Binding-site contacts:
Ligand atom O5 contacts residue LYS220 of chain 9.E at 3.4 Å.
Ligand atom C1 contacts residue LYS220 of chain 9.E at 4.2 Å.
Ligand atom C6 contacts residue ASP283 of chain 9.E at 3.8 Å.
Ligand atom C1 contacts residue LYS220 of chain 9.E at 4.0 Å.
Ligand atom O7 contacts residue ARG251 of chain 9.E at 4.3 Å.
Ligand atom N2 contacts residue ASN225 of chain 9.E at 3.0 Å (h-bond).
Ligand atom C2 contacts residue ASN225 of chain 9.E at 2.5 Å.
Ligand atom C5 contacts residue MET223 of chain 9.E at 4.0 Å (hydrophobic).
Ligand atom C7 contacts residue ARG251 of chain 9.E at 4.0 Å.
Ligand atom O3 contacts residue ASP283 of chain 9.E at 4.3 Å.
Ligand atom C3 contacts residue MET223 of chain 9.E at 3.7 Å (hydrophobic).
Ligand atom C2 contacts residue ASP283 of chain 9.E at 3.8 Å.
Ligand atom C3 contacts residue LYS220 of chain 9.E at 4.1 Å.
Ligand atom C4 contacts residue LYS220 of chain 9.E at 3.4 Å.
Ligand atom O4 contacts residue LYS220 of chain 9.E at 4.2 Å.
Ligand atom O6 contacts residue ASP283 of chain 9.E at 3.8 Å.
Ligand atom O4 contacts residue MET223 of chain 9.E at 3.7 Å.
Ligand atom C2 contacts residue LYS220 of chain 9.E at 3.8 Å.
Ligand atom O7 contacts residue ASN225 of chain 9.E at 2.9 Å (h-bond).
Ligand atom C4 contacts residue MET223 of chain 9.E at 4.0 Å (hydrophobic).
Ligand atom O7 contacts residue MET223 of chain 9.E at 3.5 Å.
Ligand atom C5 contacts residue ASN225 of chain 9.E at 3.6 Å.
Ligand atom N2 contacts residue MET223 of chain 9.E at 3.8 Å.
Ligand atom C8 contacts residue MET223 of chain 9.E at 3.3 Å (hydrophobic).
Ligand atom C6 contacts residue LYS220 of chain 9.E at 4.0 Å.
Ligand atom O7 contacts residue LYS220 of chain 9.E at 4.0 Å.
Ligand atom O3 contacts residue LYS220 of chain 9.E at 3.8 Å.
Ligand atom O5 contacts residue ASN225 of chain 9.E at 2.3 Å (h-bond).
Ligand atom C5 contacts residue LYS220 of chain 9.E at 4.0 Å.
Ligand atom C8 contacts residue SER252 of chain 9.E at 3.4 Å.
Ligand atom C7 contacts residue SER252 of chain 9.E at 3.5 Å.
Ligand atom O7 contacts residue SER252 of chain 9.E at 2.9 Å (h-bond).
Ligand atom N2 contacts residue LYS220 of chain 9.E at 4.1 Å.
Ligand atom C7 contacts residue MET223 of chain 9.E at 3.6 Å (hydrophobic).
Ligand atom C1 contacts residue ASN225 of chain 9.E at 1.4 Å.
Ligand atom C7 contacts residue ASN225 of chain 9.E at 3.2 Å.
Ligand atom C3 contacts residue ASN225 of chain 9.E at 3.8 Å.
Ligand atom C4 contacts residue ASN225 of chain 9.E at 4.2 Å.
Ligand atom C8 contacts residue ARG251 of chain 9.E at 3.5 Å.
Ligand atom O6 contacts residue TYR243 of chain 9.E at 4.0 Å.

Sequence of chain 9.E:
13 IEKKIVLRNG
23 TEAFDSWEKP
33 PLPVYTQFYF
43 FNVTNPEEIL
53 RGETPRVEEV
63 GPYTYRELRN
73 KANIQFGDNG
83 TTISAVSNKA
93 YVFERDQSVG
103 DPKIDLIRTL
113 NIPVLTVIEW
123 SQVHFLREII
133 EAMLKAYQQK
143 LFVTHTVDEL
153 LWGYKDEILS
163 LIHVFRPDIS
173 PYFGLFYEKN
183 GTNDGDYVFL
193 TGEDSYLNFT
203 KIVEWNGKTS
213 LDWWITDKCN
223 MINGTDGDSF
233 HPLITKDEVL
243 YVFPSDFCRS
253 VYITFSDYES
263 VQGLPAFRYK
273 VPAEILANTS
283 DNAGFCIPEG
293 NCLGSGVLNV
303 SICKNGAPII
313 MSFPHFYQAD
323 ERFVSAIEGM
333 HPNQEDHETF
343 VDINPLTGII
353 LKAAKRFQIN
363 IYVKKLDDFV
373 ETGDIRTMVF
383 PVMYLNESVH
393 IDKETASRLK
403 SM

The protein below binds the small molecule below.
Small molecule (SMILES): CC(=O)N[C@H]1[C@H](O[C@H]2[C@H](O)[C@@H](NC(C)=O)CO[C@@H]2CO)O[C@H](CO)[C@@H](O[C@@H]2O[C@H](CO)[C@@H](O)[C@H](O)[C@@H]2O)[C@@H]1O